Sequence of chain 49.B:
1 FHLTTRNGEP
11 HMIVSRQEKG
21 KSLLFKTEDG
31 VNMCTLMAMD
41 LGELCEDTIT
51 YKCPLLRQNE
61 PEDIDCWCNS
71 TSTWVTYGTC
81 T

Binding-site contacts:
Ligand atom C2 contacts residue NAG1 of chain 49.N at 2.9 Å.
Ligand atom C2 contacts residue HIS2 of chain 49.B at 4.5 Å.
Ligand atom O4 contacts residue BMA1 of chain 49.P at 4.0 Å.
Ligand atom O2 contacts residue NAG1 of chain 49.N at 3.4 Å (h-bond).
Ligand atom O5 contacts residue NAG1 of chain 49.N at 2.5 Å (h-bond).
Ligand atom C3 contacts residue NAG1 of chain 49.N at 4.1 Å.
Ligand atom C5 contacts residue NAG1 of chain 49.N at 3.8 Å.
Ligand atom O2 contacts residue BMA1 of chain 49.P at 3.0 Å (h-bond).
Ligand atom C3 contacts residue BMA1 of chain 49.P at 2.5 Å.
Ligand atom O6 contacts residue NAG1 of chain 49.N at 4.5 Å.
Ligand atom C4 contacts residue BMA1 of chain 49.P at 3.6 Å.
Ligand atom C2 contacts residue BMA1 of chain 49.P at 3.2 Å.
Ligand atom C1 contacts residue NAG1 of chain 49.N at 1.7 Å.
Ligand atom O2 contacts residue HIS2 of chain 49.B at 3.4 Å (h-bond).
Ligand atom O3 contacts residue BMA1 of chain 49.P at 1.1 Å.

The protein below binds the small molecule below.
Small molecule (SMILES): OC[C@H]1O[C@@H](O)[C@@H](O)[C@@H](O)[C@@H]1O